Binding-site contacts:
Ligand atom P08 contacts residue SER83 of chain 1.C at 3.5 Å.
Ligand atom C12 contacts residue HEM1 of chain 1.M at 3.7 Å.
Ligand atom P08 contacts residue ARG171 of chain 1.C at 3.3 Å.
Ligand atom O07 contacts residue SER238 of chain 1.C at 3.4 Å (h-bond).
Ligand atom O10 contacts residue GLY84 of chain 1.C at 2.7 Å (h-bond).
Ligand atom O11 contacts residue SER83 of chain 1.C at 3.6 Å (h-bond).
Ligand atom C01 contacts residue TRP292 of chain 1.C at 3.8 Å (hydrophobic).
Ligand atom O11 contacts residue SER86 of chain 1.C at 2.9 Å (h-bond).
Ligand atom C02 contacts residue ALA242 of chain 1.C at 3.6 Å (hydrophobic).
Ligand atom O09 contacts residue GLN60 of chain 1.C at 3.2 Å (h-bond).
Ligand atom O10 contacts residue ARG171 of chain 1.C at 2.9 Å (salt-bridge).
Ligand atom O09 contacts residue SER86 of chain 1.C at 2.6 Å (h-bond).
Ligand atom C05 contacts residue GLN60 of chain 1.C at 3.4 Å.
Ligand atom C04 contacts residue GLN60 of chain 1.C at 3.8 Å.
Ligand atom C03 contacts residue SER86 of chain 1.C at 3.6 Å.
Ligand atom O11 contacts residue LEU85 of chain 1.C at 2.8 Å (h-bond).
Ligand atom C03 contacts residue ALA242 of chain 1.C at 3.6 Å (hydrophobic).
Ligand atom C02 contacts residue SER86 of chain 1.C at 3.9 Å.
Ligand atom C05 contacts residue PHE241 of chain 1.C at 3.6 Å (hydrophobic).
Ligand atom C04 contacts residue SER86 of chain 1.C at 3.9 Å.
Ligand atom C06 contacts residue GLN60 of chain 1.C at 3.8 Å.
Ligand atom C03 contacts residue SER238 of chain 1.C at 3.9 Å.
Ligand atom C12 contacts residue ILE289 of chain 1.C at 3.5 Å (hydrophobic).
Ligand atom C04 contacts residue ALA242 of chain 1.C at 3.8 Å (hydrophobic).
Ligand atom C12 contacts residue TRP292 of chain 1.C at 3.6 Å (hydrophobic).
Ligand atom O09 contacts residue SER83 of chain 1.C at 2.5 Å (h-bond).
Ligand atom O09 contacts residue ARG171 of chain 1.C at 3.3 Å (salt-bridge).
Ligand atom O10 contacts residue SER238 of chain 1.C at 3.4 Å.
Ligand atom P08 contacts residue SER86 of chain 1.C at 3.8 Å.
Ligand atom C02 contacts residue HEM1 of chain 1.M at 3.5 Å.
Ligand atom O11 contacts residue SER238 of chain 1.C at 2.7 Å (h-bond).
Ligand atom C06 contacts residue TRP292 of chain 1.C at 3.6 Å (hydrophobic).
Ligand atom C03 contacts residue HEM1 of chain 1.M at 3.9 Å.
Ligand atom O10 contacts residue SER83 of chain 1.C at 3.4 Å.
Ligand atom C01 contacts residue ALA242 of chain 1.C at 3.9 Å (hydrophobic).
Ligand atom P08 contacts residue GLY84 of chain 1.C at 3.5 Å.
Ligand atom P08 contacts residue SER238 of chain 1.C at 3.5 Å.
Ligand atom O07 contacts residue ARG171 of chain 1.C at 3.3 Å (salt-bridge).
Ligand atom O11 contacts residue GLY84 of chain 1.C at 3.4 Å (h-bond).
Ligand atom C06 contacts residue PHE241 of chain 1.C at 3.9 Å (hydrophobic).

Sequence of chain 1.C:
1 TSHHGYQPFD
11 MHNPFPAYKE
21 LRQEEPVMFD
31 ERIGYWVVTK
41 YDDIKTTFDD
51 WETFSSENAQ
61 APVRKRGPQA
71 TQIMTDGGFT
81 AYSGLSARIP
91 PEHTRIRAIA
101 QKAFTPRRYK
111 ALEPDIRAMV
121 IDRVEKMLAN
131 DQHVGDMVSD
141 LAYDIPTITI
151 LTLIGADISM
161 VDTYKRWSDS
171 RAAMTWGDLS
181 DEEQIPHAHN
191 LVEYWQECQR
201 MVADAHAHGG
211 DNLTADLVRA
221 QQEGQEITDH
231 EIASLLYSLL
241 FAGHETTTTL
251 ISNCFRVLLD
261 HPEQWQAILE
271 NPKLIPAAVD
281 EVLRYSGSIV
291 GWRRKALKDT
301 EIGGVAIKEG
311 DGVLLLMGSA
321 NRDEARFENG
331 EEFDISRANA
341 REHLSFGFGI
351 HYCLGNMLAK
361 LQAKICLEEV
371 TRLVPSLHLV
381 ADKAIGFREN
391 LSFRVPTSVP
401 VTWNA

The protein below binds the small molecule below.
Small molecule (SMILES): Cc1ccc(OP(=O)(O)O)cc1